Binding-site contacts:
Ligand atom F1 contacts residue LEU168 of chain 2.A at 3.5 Å.
Ligand atom O1 contacts residue GLU167 of chain 2.A at 3.5 Å.
Ligand atom C20 contacts residue ASP188 of chain 2.A at 3.7 Å.
Ligand atom C19 contacts residue ASP188 of chain 2.A at 3.8 Å.
Ligand atom C4 contacts residue CYS146 of chain 2.A at 3.3 Å (hydrophobic).
Ligand atom N2 contacts residue PHE141 of chain 2.A at 3.2 Å (h-bond).
Ligand atom C9 contacts residue HIS165 of chain 2.A at 3.7 Å.
Ligand atom O3 contacts residue GLU167 of chain 2.A at 2.8 Å (salt-bridge).
Ligand atom O4 contacts residue GLN190 of chain 2.A at 3.4 Å.
Ligand atom O3 contacts residue MET166 of chain 2.A at 3.4 Å.
Ligand atom F2 contacts residue THR191 of chain 2.A at 2.8 Å.
Ligand atom C22 contacts residue GLU167 of chain 2.A at 3.4 Å.
Ligand atom C3 contacts residue CYS146 of chain 2.A at 1.9 Å (hydrophobic).
Ligand atom C2 contacts residue CYS146 of chain 2.A at 2.9 Å (hydrophobic).
Ligand atom F1 contacts residue GLU167 of chain 2.A at 2.8 Å.
Ligand atom N5 contacts residue GLY144 of chain 2.A at 3.0 Å (h-bond).
Ligand atom C20 contacts residue HIS42 of chain 2.A at 3.5 Å.
Ligand atom N5 contacts residue SER145 of chain 2.A at 3.6 Å (h-bond).
Ligand atom O1 contacts residue HIS173 of chain 2.A at 3.5 Å.
Ligand atom O1 contacts residue PHE141 of chain 2.A at 3.6 Å.
Ligand atom N4 contacts residue GLU167 of chain 2.A at 2.9 Å (salt-bridge).
Ligand atom F3 contacts residue PRO169 of chain 2.A at 3.3 Å.
Ligand atom C22 contacts residue MET166 of chain 2.A at 3.5 Å (hydrophobic).
Ligand atom F2 contacts residue MET166 of chain 2.A at 3.3 Å.
Ligand atom F3 contacts residue GLU167 of chain 2.A at 3.4 Å.
Ligand atom N5 contacts residue CYS146 of chain 2.A at 2.7 Å (h-bond).
Ligand atom C10 contacts residue GLN190 of chain 2.A at 3.7 Å.
Ligand atom F1 contacts residue MET166 of chain 2.A at 2.8 Å.
Ligand atom C23 contacts residue GLU167 of chain 2.A at 3.4 Å.
Ligand atom N1 contacts residue CYS146 of chain 2.A at 3.1 Å (h-bond).
Ligand atom N2 contacts residue GLU167 of chain 2.A at 3.2 Å (salt-bridge).
Ligand atom C8 contacts residue GLU167 of chain 2.A at 3.6 Å.
Ligand atom C21 contacts residue GLU167 of chain 2.A at 3.6 Å.
Ligand atom C20 contacts residue TYR55 of chain 2.A at 3.7 Å (hydrophobic).
Ligand atom N1 contacts residue HIS165 of chain 2.A at 3.0 Å (h-bond).
Ligand atom C9 contacts residue MET166 of chain 2.A at 3.7 Å (hydrophobic).
Ligand atom O1 contacts residue HIS164 of chain 2.A at 2.8 Å (h-bond).
Ligand atom F2 contacts residue GLN193 of chain 2.A at 3.4 Å.
Ligand atom O4 contacts residue THR191 of chain 2.A at 3.6 Å.
Ligand atom C19 contacts residue ARG189 of chain 2.A at 3.7 Å.

Sequence of chain 2.A:
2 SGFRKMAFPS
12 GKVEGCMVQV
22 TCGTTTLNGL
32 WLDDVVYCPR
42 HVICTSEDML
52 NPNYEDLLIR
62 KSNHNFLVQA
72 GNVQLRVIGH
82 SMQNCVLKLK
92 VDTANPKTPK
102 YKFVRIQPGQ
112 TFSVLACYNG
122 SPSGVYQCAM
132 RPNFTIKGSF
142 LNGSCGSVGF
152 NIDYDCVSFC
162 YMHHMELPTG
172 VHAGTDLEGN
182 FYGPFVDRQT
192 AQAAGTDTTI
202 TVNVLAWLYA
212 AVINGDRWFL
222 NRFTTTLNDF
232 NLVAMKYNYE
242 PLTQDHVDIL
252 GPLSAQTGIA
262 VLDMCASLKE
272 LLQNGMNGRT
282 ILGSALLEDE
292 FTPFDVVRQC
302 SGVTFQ

Sequence of chain 1.A:
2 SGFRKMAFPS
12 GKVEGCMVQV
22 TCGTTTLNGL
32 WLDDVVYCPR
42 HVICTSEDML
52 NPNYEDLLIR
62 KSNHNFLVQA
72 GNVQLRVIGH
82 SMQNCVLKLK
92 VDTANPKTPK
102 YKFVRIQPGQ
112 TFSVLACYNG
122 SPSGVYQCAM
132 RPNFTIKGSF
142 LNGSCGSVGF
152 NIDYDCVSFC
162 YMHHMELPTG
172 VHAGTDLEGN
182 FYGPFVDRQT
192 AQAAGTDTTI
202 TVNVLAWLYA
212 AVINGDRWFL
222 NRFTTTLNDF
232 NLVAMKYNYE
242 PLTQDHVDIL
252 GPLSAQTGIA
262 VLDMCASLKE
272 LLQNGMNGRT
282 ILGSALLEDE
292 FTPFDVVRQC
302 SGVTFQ

The small molecule below binds the protein below.
Small molecule (SMILES): [H]/N=C/[C@H](C[C@@H]1CCNC1=O)NC(=O)[C@@H]1[C@@H]2[C@H](CN1C(=O)[C@@H](NC(=O)C(F)(F)F)C(C)(C)C)C2(C)C